Sequence of chain 1.A:
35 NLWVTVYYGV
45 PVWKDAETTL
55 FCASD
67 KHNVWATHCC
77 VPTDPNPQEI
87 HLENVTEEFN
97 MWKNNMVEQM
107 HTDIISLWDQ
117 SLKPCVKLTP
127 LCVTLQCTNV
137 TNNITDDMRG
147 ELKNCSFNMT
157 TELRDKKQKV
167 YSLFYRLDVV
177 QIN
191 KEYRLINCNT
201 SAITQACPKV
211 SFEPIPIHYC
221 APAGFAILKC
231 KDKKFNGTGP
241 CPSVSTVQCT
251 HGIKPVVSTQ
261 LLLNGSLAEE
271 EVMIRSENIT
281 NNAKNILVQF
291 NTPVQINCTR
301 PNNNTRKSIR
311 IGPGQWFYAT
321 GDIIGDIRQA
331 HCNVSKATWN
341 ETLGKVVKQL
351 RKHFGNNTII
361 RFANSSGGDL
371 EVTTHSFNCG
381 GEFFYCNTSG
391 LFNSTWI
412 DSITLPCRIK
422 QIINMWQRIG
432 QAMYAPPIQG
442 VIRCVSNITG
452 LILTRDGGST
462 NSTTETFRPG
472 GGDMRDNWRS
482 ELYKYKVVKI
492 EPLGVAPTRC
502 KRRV

The small molecule below binds the protein below.
Small molecule (SMILES): CC(=O)N[C@@H]1[C@@H](O)[C@H](O)[C@@H](CO)O[C@H]1O

Binding-site contacts:
Ligand atom C2 contacts residue ASN462 of chain 1.A at 2.6 Å.
Ligand atom C3 contacts residue ASN462 of chain 1.A at 3.9 Å.
Ligand atom O7 contacts residue ASN462 of chain 1.A at 3.8 Å.
Ligand atom C1 contacts residue ASN462 of chain 1.A at 1.5 Å.
Ligand atom N2 contacts residue ASN462 of chain 1.A at 2.9 Å (h-bond).
Ligand atom O7 contacts residue THR461 of chain 1.A at 3.8 Å.
Ligand atom C8 contacts residue THR461 of chain 1.A at 3.9 Å.
Ligand atom C7 contacts residue ASN462 of chain 1.A at 3.8 Å.
Ligand atom O5 contacts residue ASN462 of chain 1.A at 2.5 Å (h-bond).
Ligand atom C7 contacts residue THR461 of chain 1.A at 4.1 Å.
Ligand atom C5 contacts residue ASN462 of chain 1.A at 3.9 Å.
Ligand atom C4 contacts residue ASN462 of chain 1.A at 4.4 Å.